Sequence of chain 1.H:
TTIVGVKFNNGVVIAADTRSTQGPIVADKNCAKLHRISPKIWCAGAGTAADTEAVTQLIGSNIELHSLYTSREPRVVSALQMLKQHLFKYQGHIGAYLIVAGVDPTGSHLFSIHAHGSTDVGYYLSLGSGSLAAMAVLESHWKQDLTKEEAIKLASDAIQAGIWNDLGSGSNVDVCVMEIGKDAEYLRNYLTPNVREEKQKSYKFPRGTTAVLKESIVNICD

Binding-site contacts:
Ligand atom C1 contacts residue GLY45 of chain 1.H at 3.7 Å.
Ligand atom C12 contacts residue THR1 of chain 1.H at 2.5 Å.
Ligand atom C8 contacts residue GLY47 of chain 1.H at 3.6 Å.
Ligand atom C46 contacts residue THR48 of chain 1.H at 3.5 Å.
Ligand atom C4 contacts residue CYS31 of chain 1.H at 3.5 Å (hydrophobic).
Ligand atom C5 contacts residue ALA49 of chain 1.H at 3.7 Å (hydrophobic).
Ligand atom N25 contacts residue THR21 of chain 1.H at 3.1 Å (h-bond).
Ligand atom C9 contacts residue THR1 of chain 1.H at 1.5 Å.
Ligand atom C8 contacts residue THR1 of chain 1.H at 2.4 Å.
Ligand atom C24 contacts residue GLY47 of chain 1.H at 3.4 Å.
Ligand atom C42 contacts residue GLY47 of chain 1.H at 3.6 Å.
Ligand atom C33 contacts residue THR48 of chain 1.H at 3.7 Å.
Ligand atom C4 contacts residue ALA49 of chain 1.H at 3.7 Å (hydrophobic).
Ligand atom N28 contacts residue ASP125 of chain 1.I at 2.9 Å (salt-bridge).
Ligand atom C11 contacts residue ARG19 of chain 1.H at 3.0 Å.
Ligand atom C7 contacts residue GLY47 of chain 1.H at 3.4 Å.
Ligand atom C7 contacts residue THR1 of chain 1.H at 2.7 Å.
Ligand atom C11 contacts residue LYS33 of chain 1.H at 3.4 Å.
Ligand atom C40 contacts residue THR21 of chain 1.H at 3.3 Å.
Ligand atom O13 contacts residue THR1 of chain 1.H at 2.9 Å (h-bond).
Ligand atom C11 contacts residue GLY168 of chain 1.H at 3.2 Å.
Ligand atom O49 contacts residue THR21 of chain 1.H at 3.0 Å (h-bond).
Ligand atom O21 contacts residue THR1 of chain 1.H at 2.4 Å (h-bond).
Ligand atom C38 contacts residue ASP125 of chain 1.I at 3.6 Å.
Ligand atom C1 contacts residue THR52 of chain 1.H at 3.4 Å.
Ligand atom N22 contacts residue THR1 of chain 1.H at 3.7 Å.
Ligand atom C30 contacts residue ASP125 of chain 1.I at 3.7 Å.
Ligand atom O39 contacts residue ALA49 of chain 1.H at 3.4 Å (h-bond).
Ligand atom C2 contacts residue THR52 of chain 1.H at 3.5 Å.
Ligand atom O21 contacts residue GLY47 of chain 1.H at 2.9 Å (h-bond).
Ligand atom O49 contacts residue SER20 of chain 1.H at 3.5 Å (h-bond).
Ligand atom C23 contacts residue GLY47 of chain 1.H at 3.5 Å.
Ligand atom C24 contacts residue THR21 of chain 1.H at 3.6 Å.
Ligand atom C10 contacts residue THR1 of chain 1.H at 1.5 Å.
Ligand atom C33 contacts residue ILE127 of chain 1.I at 3.7 Å (hydrophobic).
Ligand atom N22 contacts residue GLY47 of chain 1.H at 2.8 Å (h-bond).
Ligand atom O13 contacts residue THR21 of chain 1.H at 3.4 Å (h-bond).
Ligand atom O13 contacts residue GLY168 of chain 1.H at 3.1 Å (h-bond).
Ligand atom C10 contacts residue GLY168 of chain 1.H at 3.6 Å.
Ligand atom C11 contacts residue THR1 of chain 1.H at 2.5 Å.

The small molecule below binds the protein below.
Small molecule (SMILES): COc1ccc(C[C@H](NC(=O)[C@H](C)NC(=O)CN2CCOCC2)C(=O)N[C@@H](Cc2ccccc2)[C@@H](O)[C@H](C)CO)cc1

Sequence of chain 1.I:
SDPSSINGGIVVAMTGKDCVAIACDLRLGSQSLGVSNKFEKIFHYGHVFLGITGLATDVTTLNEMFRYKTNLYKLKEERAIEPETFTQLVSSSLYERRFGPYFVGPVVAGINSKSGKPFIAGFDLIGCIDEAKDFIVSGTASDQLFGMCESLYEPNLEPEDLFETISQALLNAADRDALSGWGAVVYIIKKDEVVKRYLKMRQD